A small-molecule ligand and the protein it binds are described below.
Small molecule (SMILES): N[C@@H](CC(=O)O)C(=O)O

Sequence of chain 2.B:
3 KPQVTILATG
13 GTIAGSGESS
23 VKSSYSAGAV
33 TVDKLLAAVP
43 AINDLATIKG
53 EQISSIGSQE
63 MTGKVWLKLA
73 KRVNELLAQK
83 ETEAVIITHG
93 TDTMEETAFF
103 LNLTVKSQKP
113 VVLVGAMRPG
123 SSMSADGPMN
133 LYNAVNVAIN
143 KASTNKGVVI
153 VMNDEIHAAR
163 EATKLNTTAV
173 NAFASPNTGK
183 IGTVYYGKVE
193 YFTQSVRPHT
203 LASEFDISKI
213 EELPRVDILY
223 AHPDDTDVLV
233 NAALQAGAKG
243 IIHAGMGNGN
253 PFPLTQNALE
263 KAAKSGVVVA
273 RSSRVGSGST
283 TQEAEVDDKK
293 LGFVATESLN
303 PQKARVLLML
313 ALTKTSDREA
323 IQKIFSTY

Binding-site contacts:
Ligand atom CG contacts residue THR93 of chain 2.A at 2.9 Å.
Ligand atom OXT contacts residue GLY13 of chain 2.A at 3.2 Å.
Ligand atom OD1 contacts residue MET119 of chain 2.A at 3.9 Å.
Ligand atom CB contacts residue TYR27 of chain 2.A at 3.7 Å (hydrophobic).
Ligand atom O contacts residue GLY92 of chain 2.A at 3.3 Å.
Ligand atom OD1 contacts residue ALA118 of chain 2.A at 2.9 Å (h-bond).
Ligand atom OXT contacts residue ALA29 of chain 2.A at 3.9 Å.
Ligand atom C contacts residue ASP94 of chain 2.A at 4.0 Å.
Ligand atom OD1 contacts residue THR14 of chain 2.A at 3.0 Å (h-bond).
Ligand atom C contacts residue GLN61 of chain 2.A at 3.6 Å.
Ligand atom OXT contacts residue SER60 of chain 2.A at 2.8 Å (h-bond).
Ligand atom OXT contacts residue GLY59 of chain 2.A at 3.3 Å.
Ligand atom O contacts residue ASP94 of chain 2.A at 3.0 Å (salt-bridge).
Ligand atom CB contacts residue ASP94 of chain 2.A at 3.3 Å.
Ligand atom CG contacts residue ALA118 of chain 2.A at 3.7 Å (hydrophobic).
Ligand atom C contacts residue GLY92 of chain 2.A at 3.5 Å.
Ligand atom O contacts residue THR93 of chain 2.A at 3.2 Å (h-bond).
Ligand atom CA contacts residue GLU287 of chain 2.B at 3.5 Å.
Ligand atom CG contacts residue THR14 of chain 2.A at 2.6 Å.
Ligand atom CA contacts residue THR14 of chain 2.A at 3.1 Å.
Ligand atom CB contacts residue THR93 of chain 2.A at 3.5 Å.
Ligand atom OXT contacts residue THR14 of chain 2.A at 3.9 Å.
Ligand atom OD2 contacts residue ALA118 of chain 2.A at 3.7 Å.
Ligand atom O contacts residue SER60 of chain 2.A at 2.6 Å (h-bond).
Ligand atom OD2 contacts residue THR93 of chain 2.A at 2.8 Å (h-bond).
Ligand atom CB contacts residue THR14 of chain 2.A at 3.0 Å.
Ligand atom CB contacts residue GLU287 of chain 2.B at 3.8 Å.
Ligand atom C contacts residue THR93 of chain 2.A at 3.8 Å.
Ligand atom CA contacts residue GLN61 of chain 2.A at 3.9 Å.
Ligand atom OD1 contacts residue THR93 of chain 2.A at 2.6 Å (h-bond).
Ligand atom C contacts residue SER60 of chain 2.A at 3.5 Å.
Ligand atom CA contacts residue ASP94 of chain 2.A at 3.9 Å.
Ligand atom N contacts residue ASP94 of chain 2.A at 2.9 Å (salt-bridge).
Ligand atom OXT contacts residue GLN61 of chain 2.A at 3.6 Å.
Ligand atom OD2 contacts residue THR14 of chain 2.A at 2.8 Å (h-bond).
Ligand atom N contacts residue GLN61 of chain 2.A at 3.0 Å (h-bond).
Ligand atom OXT contacts residue GLY92 of chain 2.A at 3.2 Å.
Ligand atom N contacts residue ASN252 of chain 2.B at 3.6 Å (h-bond).
Ligand atom OD2 contacts residue GLY92 of chain 2.A at 3.3 Å.
Ligand atom N contacts residue GLU287 of chain 2.B at 2.7 Å (salt-bridge).

Sequence of chain 2.A:
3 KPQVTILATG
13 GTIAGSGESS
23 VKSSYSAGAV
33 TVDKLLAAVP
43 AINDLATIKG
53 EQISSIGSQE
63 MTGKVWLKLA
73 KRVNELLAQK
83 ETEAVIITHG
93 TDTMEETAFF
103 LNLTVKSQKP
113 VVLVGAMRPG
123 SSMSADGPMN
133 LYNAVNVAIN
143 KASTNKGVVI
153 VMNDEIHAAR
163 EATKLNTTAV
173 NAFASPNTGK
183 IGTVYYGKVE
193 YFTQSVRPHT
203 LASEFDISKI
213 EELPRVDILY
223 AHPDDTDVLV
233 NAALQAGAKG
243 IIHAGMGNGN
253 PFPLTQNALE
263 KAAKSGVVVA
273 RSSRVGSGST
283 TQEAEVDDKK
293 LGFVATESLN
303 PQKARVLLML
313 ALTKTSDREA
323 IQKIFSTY